Binding-site contacts:
Ligand atom O5 contacts residue GLU181 of chain 1.A at 3.7 Å.
Ligand atom N2 contacts residue SER415 of chain 1.A at 3.5 Å (h-bond).
Ligand atom C7 contacts residue VAL414 of chain 1.A at 4.3 Å (hydrophobic).
Ligand atom O7 contacts residue ASN232 of chain 1.A at 4.4 Å.
Ligand atom O7 contacts residue VAL414 of chain 1.A at 4.2 Å.
Ligand atom C5 contacts residue GLU181 of chain 1.A at 3.4 Å.
Ligand atom C1 contacts residue VAL414 of chain 1.A at 4.4 Å (hydrophobic).
Ligand atom C2 contacts residue VAL414 of chain 1.A at 4.3 Å (hydrophobic).
Ligand atom O6 contacts residue GLU181 of chain 1.A at 4.1 Å.
Ligand atom C8 contacts residue LEU231 of chain 1.A at 4.0 Å (hydrophobic).
Ligand atom C6 contacts residue NAG1 of chain 1.LA at 3.9 Å.
Ligand atom C4 contacts residue ASN232 of chain 1.A at 4.2 Å.
Ligand atom O5 contacts residue NAG1 of chain 1.LA at 3.4 Å (h-bond).
Ligand atom C8 contacts residue ASN232 of chain 1.A at 4.2 Å.
Ligand atom C5 contacts residue NAG1 of chain 1.LA at 3.9 Å.
Ligand atom C5 contacts residue VAL414 of chain 1.A at 4.1 Å (hydrophobic).
Ligand atom C4 contacts residue GLU181 of chain 1.A at 4.3 Å.
Ligand atom N2 contacts residue ASN232 of chain 1.A at 2.8 Å (h-bond).
Ligand atom O6 contacts residue GLY348 of chain 1.A at 4.1 Å.
Ligand atom C5 contacts residue ASN232 of chain 1.A at 3.7 Å.
Ligand atom C2 contacts residue SER415 of chain 1.A at 4.3 Å.
Ligand atom O4 contacts residue VAL414 of chain 1.A at 3.8 Å.
Ligand atom C7 contacts residue ASN232 of chain 1.A at 3.9 Å.
Ligand atom O5 contacts residue ASN232 of chain 1.A at 2.4 Å (h-bond).
Ligand atom N2 contacts residue VAL414 of chain 1.A at 4.4 Å.
Ligand atom C1 contacts residue ASN232 of chain 1.A at 1.4 Å.
Ligand atom C1 contacts residue NAG1 of chain 1.LA at 3.9 Å.
Ligand atom C3 contacts residue VAL414 of chain 1.A at 3.4 Å (hydrophobic).
Ligand atom C8 contacts residue SER415 of chain 1.A at 4.0 Å.
Ligand atom C8 contacts residue VAL414 of chain 1.A at 4.3 Å (hydrophobic).
Ligand atom C1 contacts residue GLU181 of chain 1.A at 4.0 Å.
Ligand atom C7 contacts residue SER415 of chain 1.A at 4.1 Å.
Ligand atom C2 contacts residue ASN232 of chain 1.A at 2.4 Å.
Ligand atom C3 contacts residue ASN232 of chain 1.A at 3.8 Å.
Ligand atom O3 contacts residue GLU181 of chain 1.A at 4.2 Å.
Ligand atom C8 contacts residue VAL224 of chain 1.A at 4.2 Å (hydrophobic).
Ligand atom C3 contacts residue SER415 of chain 1.A at 4.1 Å.
Ligand atom O3 contacts residue VAL414 of chain 1.A at 4.2 Å.
Ligand atom C6 contacts residue GLU181 of chain 1.A at 3.2 Å.
Ligand atom C4 contacts residue VAL414 of chain 1.A at 4.0 Å (hydrophobic).

Sequence of chain 1.A:
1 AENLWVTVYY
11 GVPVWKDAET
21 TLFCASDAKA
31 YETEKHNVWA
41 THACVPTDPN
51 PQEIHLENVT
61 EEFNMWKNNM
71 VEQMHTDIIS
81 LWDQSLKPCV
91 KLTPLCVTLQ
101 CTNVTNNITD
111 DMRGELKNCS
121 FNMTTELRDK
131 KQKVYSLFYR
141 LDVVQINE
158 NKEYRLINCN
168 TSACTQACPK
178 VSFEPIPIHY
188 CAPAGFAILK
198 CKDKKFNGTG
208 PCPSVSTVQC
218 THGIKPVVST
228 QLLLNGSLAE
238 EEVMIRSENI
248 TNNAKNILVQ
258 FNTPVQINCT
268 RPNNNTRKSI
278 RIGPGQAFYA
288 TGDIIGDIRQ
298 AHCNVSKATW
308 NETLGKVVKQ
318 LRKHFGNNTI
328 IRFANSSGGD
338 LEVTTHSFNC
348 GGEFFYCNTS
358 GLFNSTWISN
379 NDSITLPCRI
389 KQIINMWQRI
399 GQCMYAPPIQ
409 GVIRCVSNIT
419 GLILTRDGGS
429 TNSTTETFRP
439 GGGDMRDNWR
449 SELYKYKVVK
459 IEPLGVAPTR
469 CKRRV

A small-molecule ligand and the protein it binds are described below.
Small molecule (SMILES): CC(=O)N[C@H]1[C@H](O[C@H]2[C@H](O)[C@@H](NC(C)=O)CO[C@@H]2CO)O[C@H](CO)[C@@H](O[C@@H]2O[C@H](CO)[C@@H](O)[C@H](O)[C@@H]2O)[C@@H]1O